A small-molecule ligand and the protein it binds are described below.
Small molecule (SMILES): CC(C)C[C@H](NC(=O)[C@H](COP(=O)(O)O)NC(=O)[C@H](CC(C)C)NC(=O)[C@@H](N)CCCCN)C(=O)N[C@H](C=O)CCC(N)=O

Sequence of chain 1.A:
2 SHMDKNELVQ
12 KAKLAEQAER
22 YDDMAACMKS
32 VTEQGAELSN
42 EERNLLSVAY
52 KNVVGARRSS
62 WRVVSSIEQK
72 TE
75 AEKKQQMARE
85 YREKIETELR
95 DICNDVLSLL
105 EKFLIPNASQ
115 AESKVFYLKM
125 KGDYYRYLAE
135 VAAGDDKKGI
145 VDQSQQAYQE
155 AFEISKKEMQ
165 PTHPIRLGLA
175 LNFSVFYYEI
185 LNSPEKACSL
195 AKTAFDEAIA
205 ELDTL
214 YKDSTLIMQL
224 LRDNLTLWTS

Binding-site contacts:
Ligand atom P contacts residue ARG59 of chain 1.A at 3.6 Å.
Ligand atom O2P contacts residue ARG59 of chain 1.A at 3.0 Å (salt-bridge).
Ligand atom O2P contacts residue LYS52 of chain 1.A at 3.2 Å (salt-bridge).
Ligand atom N contacts residue TRP231 of chain 1.A at 3.5 Å (h-bond).
Ligand atom CA contacts residue ASN176 of chain 1.A at 3.1 Å.
Ligand atom N contacts residue ASN227 of chain 1.A at 3.1 Å (h-bond).
Ligand atom O contacts residue VAL179 of chain 1.A at 3.8 Å.
Ligand atom CD2 contacts residue LYS123 of chain 1.A at 3.5 Å.
Ligand atom CA contacts residue ASN176 of chain 1.A at 3.8 Å.
Ligand atom N contacts residue ASN176 of chain 1.A at 2.7 Å (h-bond).
Ligand atom O3P contacts residue TYR131 of chain 1.A at 3.2 Å (h-bond).
Ligand atom CB contacts residue ARG130 of chain 1.A at 4.1 Å.
Ligand atom N contacts residue LEU175 of chain 1.A at 4.0 Å.
Ligand atom CB contacts residue ASN176 of chain 1.A at 3.0 Å.
Ligand atom P contacts residue ARG130 of chain 1.A at 3.6 Å.
Ligand atom P contacts residue TYR131 of chain 1.A at 4.0 Å.
Ligand atom CD1 contacts residue ASN227 of chain 1.A at 3.6 Å.
Ligand atom C contacts residue LEU175 of chain 1.A at 4.0 Å (hydrophobic).
Ligand atom C contacts residue ASN227 of chain 1.A at 4.1 Å.
Ligand atom O3P contacts residue ASN176 of chain 1.A at 4.2 Å.
Ligand atom CB contacts residue LEU230 of chain 1.A at 4.1 Å (hydrophobic).
Ligand atom CD2 contacts residue LEU223 of chain 1.A at 3.6 Å (hydrophobic).
Ligand atom N contacts residue GLU183 of chain 1.A at 4.2 Å.
Ligand atom N contacts residue VAL179 of chain 1.A at 4.2 Å.
Ligand atom C contacts residue ASN227 of chain 1.A at 4.0 Å.
Ligand atom O3P contacts residue ARG130 of chain 1.A at 2.8 Å (salt-bridge).
Ligand atom O contacts residue LEU175 of chain 1.A at 3.0 Å.
Ligand atom C contacts residue LEU175 of chain 1.A at 4.2 Å (hydrophobic).
Ligand atom O contacts residue ASN227 of chain 1.A at 3.4 Å (h-bond).
Ligand atom CD contacts residue LEU230 of chain 1.A at 4.2 Å (hydrophobic).
Ligand atom O1P contacts residue ARG59 of chain 1.A at 2.7 Å (salt-bridge).
Ligand atom CA contacts residue ASN227 of chain 1.A at 3.8 Å.
Ligand atom N contacts residue ASN227 of chain 1.A at 4.0 Å.
Ligand atom O2P contacts residue TYR131 of chain 1.A at 3.9 Å.
Ligand atom CB contacts residue ASN176 of chain 1.A at 3.8 Å.
Ligand atom CB contacts residue ASN227 of chain 1.A at 3.3 Å.
Ligand atom CG contacts residue ASN227 of chain 1.A at 4.0 Å.
Ligand atom C contacts residue ASN176 of chain 1.A at 3.4 Å.
Ligand atom O1P contacts residue ARG130 of chain 1.A at 3.2 Å (salt-bridge).
Ligand atom O contacts residue LEU223 of chain 1.A at 4.2 Å.